Binding-site contacts:
Ligand atom C4 contacts residue ARG185 of chain 1.A at 3.6 Å.
Ligand atom O3 contacts residue ARG185 of chain 1.A at 4.0 Å.
Ligand atom C8 contacts residue ARG185 of chain 1.A at 3.5 Å.
Ligand atom C4 contacts residue LEU207 of chain 1.B at 4.0 Å (hydrophobic).
Ligand atom C6 contacts residue TYR116 of chain 1.A at 3.6 Å (hydrophobic).
Ligand atom O6 contacts residue ASP208 of chain 1.B at 4.2 Å.
Ligand atom O5 contacts residue GLU109 of chain 1.A at 3.5 Å (salt-bridge).
Ligand atom C5 contacts residue TYR116 of chain 1.A at 4.4 Å (hydrophobic).
Ligand atom O3 contacts residue LEU207 of chain 1.B at 4.3 Å.
Ligand atom C3 contacts residue ASN113 of chain 1.A at 3.8 Å.
Ligand atom C8 contacts residue PHE189 of chain 1.A at 4.1 Å (hydrophobic).
Ligand atom O6 contacts residue LEU207 of chain 1.B at 3.8 Å.
Ligand atom C2 contacts residue ASN113 of chain 1.A at 2.5 Å.
Ligand atom C7 contacts residue ASN113 of chain 1.A at 3.5 Å.
Ligand atom C5 contacts residue ASN113 of chain 1.A at 3.6 Å.
Ligand atom O4 contacts residue ARG185 of chain 1.A at 2.9 Å (salt-bridge).
Ligand atom O5 contacts residue PHE189 of chain 1.A at 4.2 Å.
Ligand atom C7 contacts residue ARG185 of chain 1.A at 3.8 Å.
Ligand atom O5 contacts residue TYR116 of chain 1.A at 3.6 Å.
Ligand atom C2 contacts residue ARG185 of chain 1.A at 4.0 Å.
Ligand atom C1 contacts residue GLU109 of chain 1.A at 3.7 Å.
Ligand atom C1 contacts residue ARG185 of chain 1.A at 3.9 Å.
Ligand atom C3 contacts residue LEU207 of chain 1.B at 4.4 Å (hydrophobic).
Ligand atom O7 contacts residue ARG185 of chain 1.A at 2.8 Å (salt-bridge).
Ligand atom O5 contacts residue ASN113 of chain 1.A at 2.3 Å (h-bond).
Ligand atom O5 contacts residue ARG185 of chain 1.A at 4.4 Å.
Ligand atom O6 contacts residue TYR116 of chain 1.A at 3.8 Å.
Ligand atom C1 contacts residue TYR116 of chain 1.A at 4.2 Å (hydrophobic).
Ligand atom C4 contacts residue ASN113 of chain 1.A at 4.2 Å.
Ligand atom C1 contacts residue ASN113 of chain 1.A at 1.4 Å.
Ligand atom C3 contacts residue ARG185 of chain 1.A at 3.5 Å.
Ligand atom C2 contacts residue GLU109 of chain 1.A at 4.3 Å.
Ligand atom O7 contacts residue ASN113 of chain 1.A at 3.6 Å (h-bond).
Ligand atom C5 contacts residue PHE189 of chain 1.A at 3.8 Å (hydrophobic).
Ligand atom O7 contacts residue LEU207 of chain 1.B at 4.1 Å.
Ligand atom C5 contacts residue ARG185 of chain 1.A at 4.1 Å.
Ligand atom C2 contacts residue LEU207 of chain 1.B at 4.3 Å (hydrophobic).
Ligand atom C6 contacts residue PHE189 of chain 1.A at 3.8 Å (hydrophobic).
Ligand atom N2 contacts residue ASN113 of chain 1.A at 3.0 Å (h-bond).
Ligand atom N2 contacts residue ARG185 of chain 1.A at 4.3 Å.

Sequence of chain 1.A:
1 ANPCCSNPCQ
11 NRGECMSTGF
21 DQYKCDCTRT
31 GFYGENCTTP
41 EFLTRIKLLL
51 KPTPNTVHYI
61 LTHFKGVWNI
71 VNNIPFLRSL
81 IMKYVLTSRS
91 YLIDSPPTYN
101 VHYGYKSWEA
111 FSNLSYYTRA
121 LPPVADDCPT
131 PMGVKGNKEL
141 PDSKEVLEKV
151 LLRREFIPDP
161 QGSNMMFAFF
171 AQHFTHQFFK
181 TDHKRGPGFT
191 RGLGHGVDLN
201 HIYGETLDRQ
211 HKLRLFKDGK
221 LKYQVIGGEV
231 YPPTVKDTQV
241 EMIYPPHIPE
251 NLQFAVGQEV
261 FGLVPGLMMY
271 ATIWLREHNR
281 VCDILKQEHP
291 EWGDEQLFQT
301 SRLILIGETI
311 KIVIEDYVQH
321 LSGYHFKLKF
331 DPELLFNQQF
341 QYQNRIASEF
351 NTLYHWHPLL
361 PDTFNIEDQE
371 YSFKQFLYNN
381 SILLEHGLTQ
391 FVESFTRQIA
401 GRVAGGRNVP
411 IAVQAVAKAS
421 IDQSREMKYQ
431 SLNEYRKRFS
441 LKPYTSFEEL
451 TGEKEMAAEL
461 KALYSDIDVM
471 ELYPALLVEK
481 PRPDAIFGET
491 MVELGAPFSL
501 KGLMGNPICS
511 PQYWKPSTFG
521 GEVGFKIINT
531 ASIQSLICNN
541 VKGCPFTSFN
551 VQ

This protein binds this small molecule.
Small molecule (SMILES): CC(=O)N[C@H]1[C@H](O[C@H]2[C@H](O)[C@@H](NC(C)=O)CO[C@@H]2CO)O[C@H](CO)[C@@H](O)[C@@H]1O

Sequence of chain 1.B:
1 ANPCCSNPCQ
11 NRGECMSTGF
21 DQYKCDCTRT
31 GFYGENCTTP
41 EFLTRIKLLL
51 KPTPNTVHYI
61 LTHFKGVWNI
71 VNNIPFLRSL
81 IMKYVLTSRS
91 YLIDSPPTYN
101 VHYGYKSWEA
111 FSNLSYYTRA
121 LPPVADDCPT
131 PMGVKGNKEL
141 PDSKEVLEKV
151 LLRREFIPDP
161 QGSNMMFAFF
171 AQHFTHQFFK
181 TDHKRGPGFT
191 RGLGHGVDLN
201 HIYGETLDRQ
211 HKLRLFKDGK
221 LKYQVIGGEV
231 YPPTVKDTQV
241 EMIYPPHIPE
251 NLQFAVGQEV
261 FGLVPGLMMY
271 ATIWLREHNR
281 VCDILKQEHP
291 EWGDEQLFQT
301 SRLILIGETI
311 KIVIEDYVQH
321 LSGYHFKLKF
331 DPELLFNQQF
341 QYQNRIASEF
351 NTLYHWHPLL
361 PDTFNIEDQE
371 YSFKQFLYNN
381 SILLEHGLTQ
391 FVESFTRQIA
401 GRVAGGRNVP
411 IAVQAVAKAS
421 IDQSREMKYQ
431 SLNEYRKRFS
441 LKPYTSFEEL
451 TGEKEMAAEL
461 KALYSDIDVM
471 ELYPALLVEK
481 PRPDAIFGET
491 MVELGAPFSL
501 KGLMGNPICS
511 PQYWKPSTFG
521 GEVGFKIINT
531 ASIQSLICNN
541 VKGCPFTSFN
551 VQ